Binding-site contacts:
Ligand atom O7 contacts residue ASN154 of chain 7.A at 3.8 Å.
Ligand atom N2 contacts residue ASN154 of chain 7.A at 2.9 Å (h-bond).
Ligand atom C5 contacts residue ASN154 of chain 7.A at 3.7 Å.
Ligand atom C3 contacts residue ASN154 of chain 7.A at 3.8 Å.
Ligand atom C7 contacts residue ASN154 of chain 7.A at 3.5 Å.
Ligand atom C8 contacts residue ASN154 of chain 7.A at 4.2 Å.
Ligand atom C4 contacts residue ASN154 of chain 7.A at 4.2 Å.
Ligand atom C2 contacts residue ASN154 of chain 7.A at 2.5 Å.
Ligand atom O5 contacts residue ASN154 of chain 7.A at 2.4 Å (h-bond).
Ligand atom C1 contacts residue SER156 of chain 7.A at 4.3 Å.
Ligand atom C1 contacts residue ASN154 of chain 7.A at 1.4 Å.

A small-molecule ligand and the protein it binds are described below.
Small molecule (SMILES): CC(=O)N[C@@H]1[C@@H](O)[C@H](O)[C@@H](CO)O[C@H]1O

Sequence of chain 7.A:
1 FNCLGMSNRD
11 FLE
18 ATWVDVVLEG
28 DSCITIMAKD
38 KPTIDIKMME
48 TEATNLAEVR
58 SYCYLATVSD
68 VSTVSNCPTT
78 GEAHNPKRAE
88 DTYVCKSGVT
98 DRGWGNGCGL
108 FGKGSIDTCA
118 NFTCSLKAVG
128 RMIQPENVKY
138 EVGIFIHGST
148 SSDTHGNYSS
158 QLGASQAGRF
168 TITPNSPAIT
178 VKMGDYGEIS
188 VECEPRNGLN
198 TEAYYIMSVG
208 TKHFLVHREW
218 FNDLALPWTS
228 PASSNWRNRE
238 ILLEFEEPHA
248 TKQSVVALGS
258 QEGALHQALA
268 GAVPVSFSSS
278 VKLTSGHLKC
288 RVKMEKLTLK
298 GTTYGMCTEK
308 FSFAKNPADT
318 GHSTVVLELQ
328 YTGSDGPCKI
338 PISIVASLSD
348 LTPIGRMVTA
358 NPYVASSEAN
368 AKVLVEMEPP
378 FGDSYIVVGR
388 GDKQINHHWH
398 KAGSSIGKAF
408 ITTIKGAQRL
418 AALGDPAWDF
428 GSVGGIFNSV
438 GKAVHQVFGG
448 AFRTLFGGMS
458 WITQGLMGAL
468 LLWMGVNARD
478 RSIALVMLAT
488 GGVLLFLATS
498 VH